Sequence of chain 1.C:
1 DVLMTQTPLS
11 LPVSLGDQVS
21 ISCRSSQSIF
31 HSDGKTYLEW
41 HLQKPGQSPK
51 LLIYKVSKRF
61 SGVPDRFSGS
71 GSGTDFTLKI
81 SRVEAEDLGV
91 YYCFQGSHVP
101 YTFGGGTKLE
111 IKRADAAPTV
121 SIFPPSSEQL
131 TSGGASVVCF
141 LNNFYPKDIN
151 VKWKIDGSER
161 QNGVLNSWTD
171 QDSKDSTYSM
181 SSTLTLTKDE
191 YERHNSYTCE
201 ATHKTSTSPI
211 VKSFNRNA

Binding-site contacts:
Ligand atom C12 contacts residue HIS41 of chain 1.C at 3.9 Å.
Ligand atom C8 contacts residue VAL103 of chain 1.D at 3.7 Å (hydrophobic).
Ligand atom N2 contacts residue GLU39 of chain 1.C at 2.9 Å (salt-bridge).
Ligand atom N1 contacts residue GLY96 of chain 1.C at 2.8 Å (h-bond).
Ligand atom N2 contacts residue VAL103 of chain 1.D at 3.5 Å.
Ligand atom C11 contacts residue TRP105 of chain 1.D at 4.0 Å (hydrophobic).
Ligand atom C1 contacts residue GLY96 of chain 1.C at 3.5 Å.
Ligand atom C7 contacts residue VAL103 of chain 1.D at 4.0 Å (hydrophobic).
Ligand atom C10 contacts residue ALA97 of chain 1.D at 3.5 Å (hydrophobic).
Ligand atom N1 contacts residue TYR101 of chain 1.C at 4.0 Å.
Ligand atom C2 contacts residue TYR37 of chain 1.C at 4.1 Å (hydrophobic).
Ligand atom C5 contacts residue TYR101 of chain 1.C at 3.8 Å (hydrophobic).
Ligand atom C5 contacts residue HIS35 of chain 1.D at 3.7 Å.
Ligand atom C6 contacts residue TYR101 of chain 1.C at 3.5 Å (hydrophobic).
Ligand atom C11 contacts residue PHE103 of chain 1.C at 3.8 Å (hydrophobic).
Ligand atom N3 contacts residue PHE94 of chain 1.C at 3.7 Å.
Ligand atom C6 contacts residue GLY96 of chain 1.C at 3.4 Å.
Ligand atom C4 contacts residue HIS35 of chain 1.D at 4.0 Å.
Ligand atom C12 contacts residue GLU39 of chain 1.C at 3.6 Å.
Ligand atom N3 contacts residue GLU39 of chain 1.C at 2.8 Å (salt-bridge).
Ligand atom C10 contacts residue HIS35 of chain 1.D at 3.8 Å.
Ligand atom C4 contacts residue ASP99 of chain 1.D at 4.2 Å.
Ligand atom C7 contacts residue ASP99 of chain 1.D at 4.0 Å.
Ligand atom N3 contacts residue HIS41 of chain 1.C at 3.8 Å.
Ligand atom C7 contacts residue GLU39 of chain 1.C at 3.7 Å.
Ligand atom C11 contacts residue VAL37 of chain 1.D at 3.8 Å (hydrophobic).
Ligand atom N1 contacts residue TYR37 of chain 1.C at 3.9 Å.
Ligand atom C7 contacts residue HIS35 of chain 1.D at 3.9 Å.
Ligand atom N3 contacts residue VAL103 of chain 1.D at 3.8 Å.
Ligand atom C5 contacts residue PHE94 of chain 1.C at 4.0 Å (hydrophobic).
Ligand atom C8 contacts residue PHE94 of chain 1.C at 3.8 Å (hydrophobic).
Ligand atom C12 contacts residue PHE103 of chain 1.C at 3.8 Å (hydrophobic).
Ligand atom C12 contacts residue PHE94 of chain 1.C at 3.9 Å (hydrophobic).
Ligand atom N2 contacts residue PHE94 of chain 1.C at 3.6 Å.
Ligand atom C12 contacts residue TRP105 of chain 1.D at 4.0 Å (hydrophobic).
Ligand atom C3 contacts residue ASP99 of chain 1.D at 3.8 Å.
Ligand atom C9 contacts residue HIS35 of chain 1.D at 3.6 Å.
Ligand atom C4 contacts residue GLU39 of chain 1.C at 4.0 Å.
Ligand atom C11 contacts residue PHE94 of chain 1.C at 4.2 Å (hydrophobic).
Ligand atom C8 contacts residue GLU39 of chain 1.C at 3.6 Å.

The small molecule below binds the protein below.
Small molecule (SMILES): Nc1ccc(CNC2=[NH+]CCCC2)cc1

Sequence of chain 1.D:
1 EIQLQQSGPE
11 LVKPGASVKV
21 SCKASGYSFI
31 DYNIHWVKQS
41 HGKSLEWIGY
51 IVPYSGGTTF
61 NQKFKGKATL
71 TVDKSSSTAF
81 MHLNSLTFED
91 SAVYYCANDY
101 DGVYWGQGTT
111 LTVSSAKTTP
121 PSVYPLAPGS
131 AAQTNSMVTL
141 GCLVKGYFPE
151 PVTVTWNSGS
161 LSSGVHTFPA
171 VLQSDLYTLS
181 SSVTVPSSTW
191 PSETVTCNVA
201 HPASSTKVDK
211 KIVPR